Sequence of chain 2.D:
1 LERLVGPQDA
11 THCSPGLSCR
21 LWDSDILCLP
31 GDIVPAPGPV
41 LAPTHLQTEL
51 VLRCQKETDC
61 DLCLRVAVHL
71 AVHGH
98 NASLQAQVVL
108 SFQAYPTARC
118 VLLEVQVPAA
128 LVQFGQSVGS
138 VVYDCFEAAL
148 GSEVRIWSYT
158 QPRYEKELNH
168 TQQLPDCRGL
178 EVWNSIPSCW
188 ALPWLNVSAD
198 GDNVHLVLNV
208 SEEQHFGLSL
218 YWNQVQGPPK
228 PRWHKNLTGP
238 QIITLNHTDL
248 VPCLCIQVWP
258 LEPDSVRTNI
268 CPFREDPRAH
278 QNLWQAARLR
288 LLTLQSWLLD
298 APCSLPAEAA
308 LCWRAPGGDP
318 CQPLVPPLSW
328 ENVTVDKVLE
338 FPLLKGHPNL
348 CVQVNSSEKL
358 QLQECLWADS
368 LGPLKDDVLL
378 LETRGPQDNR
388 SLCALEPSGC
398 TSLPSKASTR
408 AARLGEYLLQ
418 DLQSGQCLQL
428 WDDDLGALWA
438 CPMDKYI

Binding-site contacts:
Ligand atom C8 contacts residue ASN329 of chain 2.D at 4.3 Å.
Ligand atom C2 contacts residue ASN329 of chain 2.D at 2.5 Å.
Ligand atom C2 contacts residue GLU305 of chain 2.D at 3.9 Å.
Ligand atom N2 contacts residue GLU305 of chain 2.D at 3.5 Å (salt-bridge).
Ligand atom N2 contacts residue ASN329 of chain 2.D at 3.0 Å (h-bond).
Ligand atom O7 contacts residue ASN329 of chain 2.D at 3.2 Å (h-bond).
Ligand atom C4 contacts residue ASN329 of chain 2.D at 4.3 Å.
Ligand atom C1 contacts residue ASN329 of chain 2.D at 1.4 Å.
Ligand atom C5 contacts residue ASN329 of chain 2.D at 3.7 Å.
Ligand atom C3 contacts residue ASN329 of chain 2.D at 3.8 Å.
Ligand atom C7 contacts residue ASN329 of chain 2.D at 3.5 Å.
Ligand atom O5 contacts residue ASN329 of chain 2.D at 2.4 Å (h-bond).

This small molecule binds to this protein.
Small molecule (SMILES): CC(=O)N[C@@H]1[C@@H](O)[C@H](O)[C@@H](CO)O[C@H]1O